The small molecule below binds the protein below.
Small molecule (SMILES): CC(=O)N[C@H]1[C@H](O[C@H]2[C@H](O)[C@@H](NC(C)=O)CO[C@@H]2CO)O[C@H](CO)[C@@H](O[C@@H]2O[C@H](CO)[C@@H](O)[C@H](O)[C@@H]2O)[C@@H]1O

Sequence of chain 17.F:
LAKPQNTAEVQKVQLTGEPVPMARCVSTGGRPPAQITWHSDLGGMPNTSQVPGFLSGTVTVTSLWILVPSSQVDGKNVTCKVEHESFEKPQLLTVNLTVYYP

Binding-site contacts:
Ligand atom O7 contacts residue GLY75 of chain 17.F at 4.0 Å.
Ligand atom C8 contacts residue NAG1 of chain 17.K at 4.3 Å.
Ligand atom C2 contacts residue ASN96 of chain 17.F at 2.6 Å.
Ligand atom N2 contacts residue GLY75 of chain 17.F at 2.6 Å (h-bond).
Ligand atom C4 contacts residue ASN96 of chain 17.F at 4.2 Å.
Ligand atom C1 contacts residue ASN96 of chain 17.F at 1.4 Å.
Ligand atom C7 contacts residue GLY75 of chain 17.F at 2.9 Å.
Ligand atom O7 contacts residue ASN77 of chain 17.F at 3.4 Å (h-bond).
Ligand atom C7 contacts residue NAG1 of chain 17.K at 4.3 Å.
Ligand atom C1 contacts residue GLY75 of chain 17.F at 3.9 Å.
Ligand atom C7 contacts residue ASN96 of chain 17.F at 3.5 Å.
Ligand atom C5 contacts residue ASN96 of chain 17.F at 3.5 Å.
Ligand atom C3 contacts residue GLY75 of chain 17.F at 4.4 Å.
Ligand atom O5 contacts residue ASN96 of chain 17.F at 2.2 Å (h-bond).
Ligand atom N2 contacts residue ASN96 of chain 17.F at 3.1 Å (h-bond).
Ligand atom C7 contacts residue ASN77 of chain 17.F at 3.8 Å.
Ligand atom C3 contacts residue ASN96 of chain 17.F at 3.8 Å.
Ligand atom C8 contacts residue LYS76 of chain 17.F at 4.0 Å.
Ligand atom O7 contacts residue ASN96 of chain 17.F at 3.4 Å (h-bond).
Ligand atom C8 contacts residue GLY75 of chain 17.F at 2.5 Å.
Ligand atom C2 contacts residue GLY75 of chain 17.F at 3.8 Å.
Ligand atom C8 contacts residue ASN77 of chain 17.F at 3.7 Å.
Ligand atom O7 contacts residue NAG1 of chain 17.K at 3.4 Å.